Binding-site contacts:
Ligand atom N2 contacts residue ASN118 of chain 1.B at 3.0 Å (h-bond).
Ligand atom O7 contacts residue LEU161 of chain 1.B at 4.3 Å.
Ligand atom O6 contacts residue PRO122 of chain 1.B at 3.4 Å.
Ligand atom C6 contacts residue GLY121 of chain 1.B at 4.5 Å.
Ligand atom C6 contacts residue PRO122 of chain 1.B at 4.0 Å (hydrophobic).
Ligand atom C3 contacts residue THR120 of chain 1.B at 3.7 Å.
Ligand atom O7 contacts residue ASN118 of chain 1.B at 3.4 Å (h-bond).
Ligand atom O6 contacts residue THR120 of chain 1.B at 4.1 Å.
Ligand atom C7 contacts residue ASN118 of chain 1.B at 3.6 Å.
Ligand atom C3 contacts residue ASN118 of chain 1.B at 3.9 Å.
Ligand atom O6 contacts residue GLY121 of chain 1.B at 4.0 Å.
Ligand atom C7 contacts residue THR120 of chain 1.B at 4.2 Å.
Ligand atom C1 contacts residue THR120 of chain 1.B at 3.1 Å.
Ligand atom C5 contacts residue GLY121 of chain 1.B at 4.3 Å.
Ligand atom C7 contacts residue SER158 of chain 1.B at 4.1 Å.
Ligand atom C2 contacts residue THR120 of chain 1.B at 3.9 Å.
Ligand atom C2 contacts residue ASN118 of chain 1.B at 2.5 Å.
Ligand atom C4 contacts residue ASN118 of chain 1.B at 4.3 Å.
Ligand atom O5 contacts residue THR120 of chain 1.B at 3.4 Å (h-bond).
Ligand atom C6 contacts residue THR120 of chain 1.B at 4.2 Å.
Ligand atom O4 contacts residue THR120 of chain 1.B at 4.3 Å.
Ligand atom C4 contacts residue THR120 of chain 1.B at 3.9 Å.
Ligand atom C1 contacts residue ASN118 of chain 1.B at 1.4 Å.
Ligand atom O5 contacts residue ASN118 of chain 1.B at 2.4 Å (h-bond).
Ligand atom C5 contacts residue ASN118 of chain 1.B at 3.6 Å.
Ligand atom C8 contacts residue LEU161 of chain 1.B at 4.3 Å (hydrophobic).
Ligand atom N2 contacts residue SER158 of chain 1.B at 4.4 Å.
Ligand atom C5 contacts residue THR120 of chain 1.B at 3.1 Å.
Ligand atom C8 contacts residue SER158 of chain 1.B at 3.5 Å.
Ligand atom N2 contacts residue THR120 of chain 1.B at 3.3 Å.

The protein below binds the small molecule below.
Small molecule (SMILES): CC(=O)N[C@@H]1[C@@H](O)[C@H](O)[C@@H](CO)O[C@H]1O

Sequence of chain 1.B:
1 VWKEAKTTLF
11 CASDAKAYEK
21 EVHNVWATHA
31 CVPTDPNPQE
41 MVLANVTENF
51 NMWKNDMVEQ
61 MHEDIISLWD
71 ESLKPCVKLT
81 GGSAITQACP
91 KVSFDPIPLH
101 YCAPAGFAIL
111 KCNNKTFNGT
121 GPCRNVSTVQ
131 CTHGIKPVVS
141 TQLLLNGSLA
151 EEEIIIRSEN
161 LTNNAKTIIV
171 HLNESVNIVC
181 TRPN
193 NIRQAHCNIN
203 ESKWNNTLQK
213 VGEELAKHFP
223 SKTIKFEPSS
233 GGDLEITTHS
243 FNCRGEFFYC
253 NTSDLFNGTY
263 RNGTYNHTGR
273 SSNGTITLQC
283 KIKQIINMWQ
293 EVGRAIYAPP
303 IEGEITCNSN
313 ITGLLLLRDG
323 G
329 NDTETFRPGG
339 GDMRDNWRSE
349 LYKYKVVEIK